Sequence of chain 1.A:
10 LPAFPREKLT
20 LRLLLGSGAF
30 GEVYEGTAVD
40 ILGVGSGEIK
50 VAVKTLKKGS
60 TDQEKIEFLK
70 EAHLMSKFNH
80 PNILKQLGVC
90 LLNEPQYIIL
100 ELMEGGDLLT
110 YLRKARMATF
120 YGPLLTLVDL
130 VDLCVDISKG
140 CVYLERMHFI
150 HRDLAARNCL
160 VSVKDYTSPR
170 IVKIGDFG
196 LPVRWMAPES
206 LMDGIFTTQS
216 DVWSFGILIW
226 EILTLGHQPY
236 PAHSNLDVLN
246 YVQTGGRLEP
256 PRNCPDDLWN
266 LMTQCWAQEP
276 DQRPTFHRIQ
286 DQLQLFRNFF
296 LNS

A protein and the small-molecule ligand that binds it are described below.
Small molecule (SMILES): Cc1cc(Nc2nccs2)nc(N2CCC[C@H]2c2cc(-c3nccnc3C)no2)n1

Binding-site contacts:
Ligand atom C17 contacts residue ASN157 of chain 1.A at 3.6 Å.
Ligand atom C3 contacts residue LEU24 of chain 1.A at 3.9 Å (hydrophobic).
Ligand atom N1 contacts residue MET102 of chain 1.A at 3.0 Å (h-bond).
Ligand atom C17 contacts residue GLY174 of chain 1.A at 3.7 Å.
Ligand atom N contacts residue LEU101 of chain 1.A at 3.9 Å.
Ligand atom C19 contacts residue ASP175 of chain 1.A at 3.9 Å.
Ligand atom C contacts residue GLY105 of chain 1.A at 3.9 Å.
Ligand atom C17 contacts residue LEU159 of chain 1.A at 3.9 Å (hydrophobic).
Ligand atom C10 contacts residue GLY25 of chain 1.A at 3.8 Å.
Ligand atom N1 contacts residue LEU101 of chain 1.A at 3.9 Å.
Ligand atom N contacts residue MET102 of chain 1.A at 3.0 Å (h-bond).
Ligand atom C6 contacts residue ALA51 of chain 1.A at 3.4 Å (hydrophobic).
Ligand atom C2 contacts residue GLY105 of chain 1.A at 3.7 Å.
Ligand atom C15 contacts residue LEU159 of chain 1.A at 3.9 Å (hydrophobic).
Ligand atom N7 contacts residue GLY174 of chain 1.A at 3.4 Å.
Ligand atom C16 contacts residue LEU159 of chain 1.A at 3.7 Å (hydrophobic).
Ligand atom N1 contacts residue LEU159 of chain 1.A at 3.9 Å.
Ligand atom C2 contacts residue MET102 of chain 1.A at 3.3 Å (hydrophobic).
Ligand atom N4 contacts residue LEU24 of chain 1.A at 3.9 Å.
Ligand atom C10 contacts residue LEU24 of chain 1.A at 3.8 Å (hydrophobic).
Ligand atom C18 contacts residue ASP175 of chain 1.A at 3.8 Å.
Ligand atom C8 contacts residue LEU24 of chain 1.A at 3.5 Å (hydrophobic).
Ligand atom C16 contacts residue ARG156 of chain 1.A at 3.3 Å.
Ligand atom N7 contacts residue ASP175 of chain 1.A at 2.8 Å (salt-bridge).
Ligand atom N6 contacts residue LEU159 of chain 1.A at 3.5 Å.
Ligand atom C17 contacts residue ASP175 of chain 1.A at 3.4 Å.
Ligand atom N1 contacts residue GLU100 of chain 1.A at 3.7 Å.
Ligand atom C5 contacts residue GLU100 of chain 1.A at 3.2 Å.
Ligand atom C3 contacts residue MET102 of chain 1.A at 3.5 Å (hydrophobic).
Ligand atom O contacts residue VAL32 of chain 1.A at 3.7 Å.
Ligand atom C6 contacts residue LEU99 of chain 1.A at 3.9 Å (hydrophobic).
Ligand atom N1 contacts residue ALA51 of chain 1.A at 3.6 Å.
Ligand atom N2 contacts residue LEU24 of chain 1.A at 3.8 Å.
Ligand atom C18 contacts residue LEU159 of chain 1.A at 3.9 Å (hydrophobic).
Ligand atom C5 contacts residue LEU159 of chain 1.A at 3.8 Å (hydrophobic).
Ligand atom C1 contacts residue GLY105 of chain 1.A at 3.8 Å.
Ligand atom C5 contacts residue ALA51 of chain 1.A at 3.2 Å (hydrophobic).
Ligand atom C11 contacts residue LEU24 of chain 1.A at 3.8 Å (hydrophobic).
Ligand atom C1 contacts residue LEU24 of chain 1.A at 3.9 Å (hydrophobic).
Ligand atom C4 contacts residue MET102 of chain 1.A at 3.8 Å (hydrophobic).